Binding-site contacts:
Ligand atom C contacts residue ZDC1 of chain 1.T at 3.6 Å.
Ligand atom N contacts residue OXE1 of chain 1.V at 4.1 Å.
Ligand atom C contacts residue OXE1 of chain 1.V at 3.8 Å.
Ligand atom C contacts residue ZDC1 of chain 1.T at 3.9 Å.
Ligand atom CD contacts residue THR45 of chain 1.D at 4.0 Å.
Ligand atom CG contacts residue ZDC1 of chain 1.T at 3.9 Å.
Ligand atom CB contacts residue OXE1 of chain 1.V at 3.7 Å.
Ligand atom N contacts residue OXE1 of chain 1.V at 3.7 Å.
Ligand atom CE contacts residue ASP99 of chain 1.D at 3.9 Å.
Ligand atom N contacts residue OXE1 of chain 1.V at 4.2 Å.
Ligand atom CD contacts residue LEU113 of chain 1.B at 3.8 Å (hydrophobic).
Ligand atom NZ contacts residue LEU113 of chain 1.B at 2.8 Å (h-bond).
Ligand atom CE contacts residue GLY114 of chain 1.B at 3.5 Å.
Ligand atom C contacts residue OXE1 of chain 1.V at 3.8 Å.
Ligand atom O contacts residue SER23 of chain 1.D at 2.9 Å (h-bond).
Ligand atom CD contacts residue GLY114 of chain 1.B at 3.9 Å.
Ligand atom N contacts residue ZDC1 of chain 1.T at 1.3 Å.
Ligand atom O contacts residue ZDC1 of chain 1.T at 3.4 Å.
Ligand atom C contacts residue SER23 of chain 1.D at 3.8 Å.
Ligand atom NZ contacts residue ASN103 of chain 1.D at 3.9 Å.
Ligand atom CA contacts residue SER23 of chain 1.D at 3.6 Å.
Ligand atom CA contacts residue OXE1 of chain 1.V at 3.2 Å.
Ligand atom O contacts residue ZDC1 of chain 1.T at 3.4 Å.
Ligand atom NZ contacts residue GLY114 of chain 1.B at 3.1 Å (h-bond).
Ligand atom O contacts residue ASP99 of chain 1.D at 4.1 Å.
Ligand atom CB contacts residue GLY114 of chain 1.B at 4.1 Å.
Ligand atom CB contacts residue OXE1 of chain 1.V at 2.8 Å.
Ligand atom NZ contacts residue ASP101 of chain 1.D at 2.8 Å (salt-bridge).
Ligand atom C contacts residue ZDC1 of chain 1.T at 3.6 Å.
Ligand atom O contacts residue OXE1 of chain 1.V at 3.5 Å.
Ligand atom CA contacts residue ZDC1 of chain 1.T at 2.4 Å.
Ligand atom O contacts residue SER23 of chain 1.D at 4.1 Å.
Ligand atom CE contacts residue ASP101 of chain 1.D at 3.2 Å.
Ligand atom CE contacts residue LEU113 of chain 1.B at 3.9 Å (hydrophobic).
Ligand atom N contacts residue ZDC1 of chain 1.T at 4.0 Å.
Ligand atom CB contacts residue ZDC1 of chain 1.T at 3.0 Å.
Ligand atom O contacts residue ZDC1 of chain 1.T at 4.1 Å.
Ligand atom SG contacts residue OXE1 of chain 1.V at 1.8 Å.
Ligand atom CB contacts residue ZDC1 of chain 1.T at 4.0 Å.
Ligand atom CA contacts residue ZDC1 of chain 1.T at 4.0 Å.

Sequence of chain 1.B:
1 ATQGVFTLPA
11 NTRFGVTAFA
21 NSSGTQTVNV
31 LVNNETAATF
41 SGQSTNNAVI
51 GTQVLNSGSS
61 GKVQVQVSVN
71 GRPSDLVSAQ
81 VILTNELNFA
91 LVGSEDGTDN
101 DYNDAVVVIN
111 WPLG

A protein and the small-molecule ligand that binds it are described below.
Small molecule (SMILES): NCCCC[C@H](NC(=O)[C@@H](Cc1c[nH]c2ccccc12)NC(=O)[C@H](CC1=c2ccccc2=NC1)NC(=O)[C@H](N)CS)C(=O)N[C@H](CCCCN)C(=O)N[C@@H](CCCCN)C(=O)N[C@H](CCCCN)C(=O)N[C@@H](CCCCN)C(=O)N[C@H](Cc1c[nH]c2ccccc12)C(=O)N[C@@H](CC1=c2ccccc2=NC1)C(=O)N[C@H](CS)C(N)=O

Sequence of chain 1.D:
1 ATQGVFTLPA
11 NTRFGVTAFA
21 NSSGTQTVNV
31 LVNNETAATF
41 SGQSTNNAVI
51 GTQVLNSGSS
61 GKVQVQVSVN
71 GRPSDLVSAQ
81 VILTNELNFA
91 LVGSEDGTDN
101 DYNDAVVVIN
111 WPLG